Binding-site contacts:
Ligand atom C01 contacts residue TRP120 of chain 1.A at 3.5 Å (hydrophobic).
Ligand atom N13 contacts residue ILE112 of chain 2.A at 3.8 Å.
Ligand atom C05 contacts residue LEU25 of chain 2.A at 3.7 Å (hydrophobic).
Ligand atom O03 contacts residue TYR43 of chain 2.A at 2.6 Å (h-bond).
Ligand atom C05 contacts residue ASP128 of chain 2.A at 3.7 Å.
Ligand atom N02 contacts residue ASP128 of chain 2.A at 2.8 Å (salt-bridge).
Ligand atom N09 contacts residue SER88 of chain 2.A at 3.1 Å (h-bond).
Ligand atom C28 contacts residue TYR124 of chain 2.A at 3.5 Å (hydrophobic).
Ligand atom O07 contacts residue LYS49 of chain 2.A at 2.8 Å (salt-bridge).
Ligand atom C14 contacts residue SER45 of chain 2.A at 3.4 Å.
Ligand atom N06 contacts residue LEU25 of chain 2.A at 3.8 Å.
Ligand atom S04 contacts residue TRP92 of chain 2.A at 3.7 Å.
Ligand atom C23 contacts residue LYS49 of chain 2.A at 3.5 Å.
Ligand atom C12 contacts residue TRP108 of chain 2.A at 3.3 Å (hydrophobic).
Ligand atom C28 contacts residue ILE112 of chain 2.A at 3.7 Å (hydrophobic).
Ligand atom C25 contacts residue TYR124 of chain 2.A at 3.1 Å (hydrophobic).
Ligand atom N02 contacts residue ASN23 of chain 2.A at 3.8 Å.
Ligand atom C08 contacts residue TRP120 of chain 1.A at 3.7 Å (hydrophobic).
Ligand atom S04 contacts residue TRP79 of chain 2.A at 3.6 Å.
Ligand atom C17 contacts residue LYS49 of chain 2.A at 3.7 Å.
Ligand atom C17 contacts residue TRP79 of chain 2.A at 3.6 Å (hydrophobic).
Ligand atom O03 contacts residue ASN23 of chain 2.A at 2.9 Å (h-bond).
Ligand atom C15 contacts residue LEU110 of chain 2.A at 3.5 Å (hydrophobic).
Ligand atom O03 contacts residue ASP128 of chain 2.A at 3.8 Å.
Ligand atom C20 contacts residue ILE112 of chain 2.A at 3.8 Å (hydrophobic).
Ligand atom C10 contacts residue ASP128 of chain 2.A at 3.8 Å.
Ligand atom C10 contacts residue TRP108 of chain 2.A at 3.8 Å (hydrophobic).
Ligand atom C05 contacts residue SER27 of chain 2.A at 3.5 Å.
Ligand atom O03 contacts residue SER27 of chain 2.A at 2.6 Å (h-bond).
Ligand atom O07 contacts residue GLY48 of chain 2.A at 3.5 Å.
Ligand atom C05 contacts residue TYR43 of chain 2.A at 3.5 Å (hydrophobic).
Ligand atom N06 contacts residue SER45 of chain 2.A at 2.9 Å (h-bond).
Ligand atom S04 contacts residue THR90 of chain 2.A at 3.3 Å (h-bond).
Ligand atom C15 contacts residue TRP79 of chain 2.A at 3.8 Å (hydrophobic).
Ligand atom C19 contacts residue ALA86 of chain 2.A at 3.5 Å (hydrophobic).
Ligand atom N02 contacts residue LEU25 of chain 2.A at 3.8 Å.
Ligand atom C19 contacts residue SER88 of chain 2.A at 3.7 Å.
Ligand atom C05 contacts residue SER45 of chain 2.A at 3.8 Å.
Ligand atom C14 contacts residue ALA47 of chain 2.A at 3.6 Å (hydrophobic).
Ligand atom C05 contacts residue ASN23 of chain 2.A at 3.6 Å.

A small-molecule ligand and the protein it binds are described below.
Small molecule (SMILES): O=C(CCCC[C@@H]1SC[C@@H]2NC(=O)N[C@@H]21)NC1CCN(c2ccncc2)CC1

Sequence of chain 1.A:
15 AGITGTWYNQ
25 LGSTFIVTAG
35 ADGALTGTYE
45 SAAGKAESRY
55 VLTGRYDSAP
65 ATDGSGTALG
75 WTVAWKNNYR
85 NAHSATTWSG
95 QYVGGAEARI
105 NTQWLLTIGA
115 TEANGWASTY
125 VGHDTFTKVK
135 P

Sequence of chain 2.A:
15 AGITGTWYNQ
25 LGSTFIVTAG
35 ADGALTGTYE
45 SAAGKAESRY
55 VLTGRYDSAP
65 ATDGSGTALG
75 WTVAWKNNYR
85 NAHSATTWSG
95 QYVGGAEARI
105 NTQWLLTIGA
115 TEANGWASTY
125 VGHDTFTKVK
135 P